Binding-site contacts:
Ligand atom N27 contacts residue VAL56 of chain 1.B at 3.6 Å.
Ligand atom N23 contacts residue GLY49 of chain 1.B at 3.6 Å.
Ligand atom C36 contacts residue GLY51 of chain 1.B at 3.2 Å.
Ligand atom N27 contacts residue ASP203 of chain 1.B at 3.6 Å.
Ligand atom C33 contacts residue LYS76 of chain 1.B at 3.5 Å.
Ligand atom C33 contacts residue GLY54 of chain 1.B at 3.6 Å.
Ligand atom C12 contacts residue LEU192 of chain 1.B at 3.4 Å (hydrophobic).
Ligand atom N10 contacts residue CYS126 of chain 1.B at 3.7 Å.
Ligand atom C31 contacts residue LYS76 of chain 1.B at 3.5 Å.
Ligand atom C14 contacts residue LEU192 of chain 1.B at 3.6 Å (hydrophobic).
Ligand atom C14 contacts residue GLU124 of chain 1.B at 3.2 Å.
Ligand atom C09 contacts residue LEU192 of chain 1.B at 3.5 Å (hydrophobic).
Ligand atom C04 contacts residue GLY129 of chain 1.B at 3.5 Å.
Ligand atom C34 contacts residue GLY54 of chain 1.B at 3.5 Å.
Ligand atom C11 contacts residue CYS126 of chain 1.B at 3.0 Å (hydrophobic).
Ligand atom N15 contacts residue TYR125 of chain 1.B at 3.5 Å.
Ligand atom C32 contacts residue MET77 of chain 1.B at 3.7 Å (hydrophobic).
Ligand atom O39 contacts residue ASP203 of chain 1.B at 3.3 Å (salt-bridge).
Ligand atom C34 contacts residue LYS55 of chain 1.B at 3.4 Å.
Ligand atom C26 contacts residue ASP203 of chain 1.B at 3.7 Å.
Ligand atom N13 contacts residue LEU192 of chain 1.B at 3.4 Å.
Ligand atom N15 contacts residue GLU124 of chain 1.B at 3.6 Å.
Ligand atom F35 contacts residue MET77 of chain 1.B at 3.4 Å.
Ligand atom C14 contacts residue ALA74 of chain 1.B at 3.5 Å (hydrophobic).
Ligand atom C33 contacts residue LYS55 of chain 1.B at 3.4 Å.
Ligand atom C05 contacts residue GLY129 of chain 1.B at 3.4 Å.
Ligand atom C08 contacts residue LEU48 of chain 1.B at 3.7 Å (hydrophobic).
Ligand atom C36 contacts residue ALA50 of chain 1.B at 3.5 Å (hydrophobic).
Ligand atom C36 contacts residue GLY54 of chain 1.B at 3.6 Å.
Ligand atom C33 contacts residue MET77 of chain 1.B at 3.2 Å (hydrophobic).
Ligand atom C22 contacts residue VAL56 of chain 1.B at 3.5 Å (hydrophobic).
Ligand atom N15 contacts residue CYS126 of chain 1.B at 3.0 Å (h-bond).
Ligand atom C05 contacts residue CYS126 of chain 1.B at 3.4 Å (hydrophobic).
Ligand atom F35 contacts residue LYS76 of chain 1.B at 3.7 Å.
Ligand atom C11 contacts residue TYR125 of chain 1.B at 3.5 Å (hydrophobic).
Ligand atom C32 contacts residue LYS76 of chain 1.B at 3.4 Å.
Ligand atom N10 contacts residue LEU192 of chain 1.B at 3.7 Å.
Ligand atom F35 contacts residue LEU78 of chain 1.B at 3.2 Å.
Ligand atom C06 contacts residue CYS127 of chain 1.B at 3.3 Å (hydrophobic).
Ligand atom C07 contacts residue CYS126 of chain 1.B at 3.7 Å (hydrophobic).

This protein binds this small molecule.
Small molecule (SMILES): CC(=O)N[C@@](C)(c1ccc(F)cc1)c1cnc(N2CCN(c3ncnn4cc(-c5cnn(C)c5)cc34)CC2)nc1

Sequence of chain 1.B:
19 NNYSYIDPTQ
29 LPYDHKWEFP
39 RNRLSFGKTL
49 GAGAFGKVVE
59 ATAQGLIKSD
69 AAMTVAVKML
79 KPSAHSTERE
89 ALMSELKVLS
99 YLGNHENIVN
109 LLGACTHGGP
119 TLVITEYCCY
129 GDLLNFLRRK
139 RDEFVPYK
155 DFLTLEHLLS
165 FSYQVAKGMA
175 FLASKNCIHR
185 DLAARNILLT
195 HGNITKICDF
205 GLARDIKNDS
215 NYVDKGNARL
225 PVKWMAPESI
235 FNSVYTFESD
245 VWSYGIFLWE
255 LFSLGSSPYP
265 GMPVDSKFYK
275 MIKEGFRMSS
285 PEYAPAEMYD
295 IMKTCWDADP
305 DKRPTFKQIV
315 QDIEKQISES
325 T